Binding-site contacts:
Ligand atom C2 contacts residue ASN418 of chain 1.A at 2.4 Å.
Ligand atom C1 contacts residue ASN442 of chain 1.A at 3.8 Å.
Ligand atom C5 contacts residue ASN418 of chain 1.A at 3.6 Å.
Ligand atom C7 contacts residue TYR394 of chain 1.A at 3.5 Å (hydrophobic).
Ligand atom O7 contacts residue TYR394 of chain 1.A at 3.5 Å.
Ligand atom N2 contacts residue ASN418 of chain 1.A at 2.8 Å (h-bond).
Ligand atom C7 contacts residue ASN418 of chain 1.A at 3.5 Å.
Ligand atom N2 contacts residue TYR394 of chain 1.A at 4.2 Å.
Ligand atom C8 contacts residue TYR394 of chain 1.A at 3.6 Å (hydrophobic).
Ligand atom C4 contacts residue ASN418 of chain 1.A at 4.2 Å.
Ligand atom C6 contacts residue ASN442 of chain 1.A at 3.8 Å.
Ligand atom O7 contacts residue ASN418 of chain 1.A at 3.8 Å.
Ligand atom C3 contacts residue ASN418 of chain 1.A at 3.7 Å.
Ligand atom O5 contacts residue ASN442 of chain 1.A at 3.3 Å (h-bond).
Ligand atom C1 contacts residue TYR394 of chain 1.A at 4.5 Å (hydrophobic).
Ligand atom O5 contacts residue ASN418 of chain 1.A at 2.3 Å (h-bond).
Ligand atom C5 contacts residue ASN442 of chain 1.A at 3.6 Å.
Ligand atom C1 contacts residue ASN418 of chain 1.A at 1.4 Å.

This small molecule binds to this protein.
Small molecule (SMILES): CC(=O)N[C@H]1[C@H](O[C@H]2[C@H](O)[C@@H](NC(C)=O)CO[C@@H]2CO)O[C@H](CO)[C@@H](O)[C@@H]1O

Sequence of chain 1.A:
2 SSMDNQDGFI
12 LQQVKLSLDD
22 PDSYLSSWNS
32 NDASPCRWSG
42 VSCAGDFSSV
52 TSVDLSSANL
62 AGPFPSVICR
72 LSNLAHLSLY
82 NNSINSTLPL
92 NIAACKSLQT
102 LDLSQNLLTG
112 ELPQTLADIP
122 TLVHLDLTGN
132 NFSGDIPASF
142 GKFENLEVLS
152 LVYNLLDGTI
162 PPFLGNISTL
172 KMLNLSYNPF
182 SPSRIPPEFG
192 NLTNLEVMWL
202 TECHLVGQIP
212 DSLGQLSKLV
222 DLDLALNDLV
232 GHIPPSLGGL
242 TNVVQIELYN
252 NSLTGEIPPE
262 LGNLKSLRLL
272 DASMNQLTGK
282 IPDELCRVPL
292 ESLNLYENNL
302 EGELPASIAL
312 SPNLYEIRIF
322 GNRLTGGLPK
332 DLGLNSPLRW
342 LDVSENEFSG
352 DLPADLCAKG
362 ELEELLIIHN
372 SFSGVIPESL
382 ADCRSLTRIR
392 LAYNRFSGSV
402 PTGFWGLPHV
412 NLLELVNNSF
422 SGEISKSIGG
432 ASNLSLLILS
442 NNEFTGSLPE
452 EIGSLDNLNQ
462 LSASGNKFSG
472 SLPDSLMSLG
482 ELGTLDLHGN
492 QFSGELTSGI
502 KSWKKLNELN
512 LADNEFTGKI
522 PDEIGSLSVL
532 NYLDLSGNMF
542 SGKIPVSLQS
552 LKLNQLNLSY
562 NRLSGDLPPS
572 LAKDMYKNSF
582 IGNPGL